Sequence of chain 1.A:
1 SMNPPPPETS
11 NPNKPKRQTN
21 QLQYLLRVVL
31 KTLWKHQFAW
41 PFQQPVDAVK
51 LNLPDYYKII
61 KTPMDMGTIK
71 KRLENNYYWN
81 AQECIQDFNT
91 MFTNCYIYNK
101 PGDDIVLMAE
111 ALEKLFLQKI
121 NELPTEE

Binding-site contacts:
Ligand atom CAM contacts residue PRO41 of chain 1.A at 3.8 Å (hydrophobic).
Ligand atom CAG contacts residue LEU53 of chain 1.A at 3.6 Å (hydrophobic).
Ligand atom OAQ contacts residue CYS95 of chain 1.A at 4.0 Å.
Ligand atom CAN contacts residue PRO41 of chain 1.A at 3.9 Å (hydrophobic).
Ligand atom CAR contacts residue ILE105 of chain 1.A at 3.6 Å (hydrophobic).
Ligand atom CAP contacts residue ILE105 of chain 1.A at 4.0 Å (hydrophobic).
Ligand atom OAQ contacts residue TYR56 of chain 1.A at 4.0 Å.
Ligand atom CAR contacts residue CYS95 of chain 1.A at 4.3 Å (hydrophobic).
Ligand atom CAF contacts residue TYR98 of chain 1.A at 4.0 Å (hydrophobic).
Ligand atom CAP contacts residue VAL46 of chain 1.A at 4.2 Å (hydrophobic).
Ligand atom CAS contacts residue PHE42 of chain 1.A at 3.9 Å (hydrophobic).
Ligand atom CAI contacts residue VAL46 of chain 1.A at 4.0 Å (hydrophobic).
Ligand atom CAD contacts residue LEU51 of chain 1.A at 4.1 Å (hydrophobic).
Ligand atom OAQ contacts residue ASN99 of chain 1.A at 2.9 Å (h-bond).
Ligand atom CAC contacts residue ASN99 of chain 1.A at 4.2 Å.
Ligand atom CAO contacts residue TRP40 of chain 1.A at 4.0 Å (hydrophobic).
Ligand atom CAF contacts residue LEU53 of chain 1.A at 3.8 Å (hydrophobic).
Ligand atom CAJ contacts residue PRO41 of chain 1.A at 4.1 Å (hydrophobic).
Ligand atom CAE contacts residue LEU51 of chain 1.A at 4.2 Å (hydrophobic).
Ligand atom CAD contacts residue ILE105 of chain 1.A at 4.3 Å (hydrophobic).
Ligand atom CAK contacts residue LEU51 of chain 1.A at 3.4 Å (hydrophobic).
Ligand atom CAI contacts residue LEU51 of chain 1.A at 4.0 Å (hydrophobic).
Ligand atom CAC contacts residue LEU53 of chain 1.A at 4.1 Å (hydrophobic).
Ligand atom CAS contacts residue VAL46 of chain 1.A at 3.5 Å (hydrophobic).
Ligand atom CAG contacts residue TYR56 of chain 1.A at 3.9 Å (hydrophobic).
Ligand atom CAE contacts residue ILE105 of chain 1.A at 4.2 Å (hydrophobic).
Ligand atom CAL contacts residue LEU51 of chain 1.A at 4.0 Å (hydrophobic).
Ligand atom CAG contacts residue TYR98 of chain 1.A at 3.9 Å (hydrophobic).
Ligand atom CAJ contacts residue LEU51 of chain 1.A at 3.9 Å (hydrophobic).
Ligand atom CAL contacts residue PRO41 of chain 1.A at 3.8 Å (hydrophobic).
Ligand atom CAN contacts residue TRP40 of chain 1.A at 2.9 Å (hydrophobic).
Ligand atom CAF contacts residue ASN99 of chain 1.A at 3.2 Å.
Ligand atom CAS contacts residue PRO41 of chain 1.A at 3.8 Å (hydrophobic).
Ligand atom CAM contacts residue TRP40 of chain 1.A at 3.5 Å (hydrophobic).
Ligand atom CAK contacts residue PRO41 of chain 1.A at 4.1 Å (hydrophobic).
Ligand atom CAO contacts residue PRO41 of chain 1.A at 4.0 Å (hydrophobic).
Ligand atom CAP contacts residue ASN99 of chain 1.A at 3.8 Å.
Ligand atom NAH contacts residue VAL46 of chain 1.A at 3.9 Å.
Ligand atom CAR contacts residue PHE42 of chain 1.A at 3.8 Å (hydrophobic).
Ligand atom CAG contacts residue ASN99 of chain 1.A at 4.1 Å.

A protein and the small-molecule ligand that binds it are described below.
Small molecule (SMILES): CCC(=O)N1CCc2[nH]nc(-c3ccccc3)c2C1